Binding-site contacts:
Ligand atom C5 contacts residue ASN804 of chain 1.A at 3.6 Å.
Ligand atom C7 contacts residue ASN804 of chain 1.A at 3.8 Å.
Ligand atom O6 contacts residue ASN804 of chain 1.A at 4.4 Å.
Ligand atom C1 contacts residue ASN804 of chain 1.A at 1.4 Å.
Ligand atom C4 contacts residue ASN804 of chain 1.A at 4.2 Å.
Ligand atom C8 contacts residue ASN804 of chain 1.A at 4.2 Å.
Ligand atom N2 contacts residue ASN804 of chain 1.A at 3.0 Å (h-bond).
Ligand atom O5 contacts residue ASN804 of chain 1.A at 2.3 Å (h-bond).
Ligand atom C2 contacts residue ASN804 of chain 1.A at 2.5 Å.
Ligand atom C3 contacts residue ASN804 of chain 1.A at 3.8 Å.

Sequence of chain 1.A:
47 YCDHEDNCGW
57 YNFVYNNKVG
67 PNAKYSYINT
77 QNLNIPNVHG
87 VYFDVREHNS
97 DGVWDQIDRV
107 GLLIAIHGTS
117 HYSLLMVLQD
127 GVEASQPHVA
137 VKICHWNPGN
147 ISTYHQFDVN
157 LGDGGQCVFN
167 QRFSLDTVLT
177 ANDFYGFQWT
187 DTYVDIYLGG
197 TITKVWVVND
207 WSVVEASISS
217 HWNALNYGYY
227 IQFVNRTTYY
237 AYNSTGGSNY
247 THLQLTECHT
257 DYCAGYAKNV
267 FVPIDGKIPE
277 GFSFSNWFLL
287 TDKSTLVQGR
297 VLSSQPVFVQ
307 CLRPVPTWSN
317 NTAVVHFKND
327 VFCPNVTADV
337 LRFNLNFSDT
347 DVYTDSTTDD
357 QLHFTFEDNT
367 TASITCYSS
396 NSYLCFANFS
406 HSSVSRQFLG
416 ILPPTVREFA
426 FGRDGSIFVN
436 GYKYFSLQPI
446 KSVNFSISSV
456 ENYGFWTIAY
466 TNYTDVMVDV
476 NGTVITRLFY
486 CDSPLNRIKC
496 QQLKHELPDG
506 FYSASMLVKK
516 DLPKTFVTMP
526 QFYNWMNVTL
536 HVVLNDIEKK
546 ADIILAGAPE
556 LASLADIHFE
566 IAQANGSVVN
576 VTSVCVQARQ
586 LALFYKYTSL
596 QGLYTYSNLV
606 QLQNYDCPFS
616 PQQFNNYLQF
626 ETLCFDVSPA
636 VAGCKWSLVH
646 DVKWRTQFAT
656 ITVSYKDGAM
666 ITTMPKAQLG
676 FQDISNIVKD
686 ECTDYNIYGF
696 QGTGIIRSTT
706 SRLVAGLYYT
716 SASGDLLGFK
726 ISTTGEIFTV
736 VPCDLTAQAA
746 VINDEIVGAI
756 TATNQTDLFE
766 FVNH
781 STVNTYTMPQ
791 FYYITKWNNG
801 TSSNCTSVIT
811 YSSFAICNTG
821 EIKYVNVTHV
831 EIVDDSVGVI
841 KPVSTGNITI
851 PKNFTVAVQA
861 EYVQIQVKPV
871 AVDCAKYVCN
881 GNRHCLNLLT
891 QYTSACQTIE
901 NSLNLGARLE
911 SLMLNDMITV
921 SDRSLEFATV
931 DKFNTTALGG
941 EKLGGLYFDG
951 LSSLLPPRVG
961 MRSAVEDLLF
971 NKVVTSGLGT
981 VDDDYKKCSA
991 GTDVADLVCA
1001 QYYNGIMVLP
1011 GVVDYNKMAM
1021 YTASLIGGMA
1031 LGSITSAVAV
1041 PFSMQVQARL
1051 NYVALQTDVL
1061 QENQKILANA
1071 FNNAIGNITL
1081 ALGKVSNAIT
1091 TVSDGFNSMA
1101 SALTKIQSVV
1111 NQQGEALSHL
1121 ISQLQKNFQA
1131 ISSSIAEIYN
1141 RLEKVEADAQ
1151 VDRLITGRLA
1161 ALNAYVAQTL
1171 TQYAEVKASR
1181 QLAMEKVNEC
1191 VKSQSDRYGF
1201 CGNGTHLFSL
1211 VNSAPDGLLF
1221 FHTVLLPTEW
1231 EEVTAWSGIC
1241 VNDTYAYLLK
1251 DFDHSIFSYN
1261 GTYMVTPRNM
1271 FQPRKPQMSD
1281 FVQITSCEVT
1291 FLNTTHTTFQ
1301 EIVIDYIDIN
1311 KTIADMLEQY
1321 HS

The protein below binds the small molecule below.
Small molecule (SMILES): CC(=O)N[C@@H]1[C@@H](O)[C@H](O)[C@@H](CO)O[C@H]1O